Sequence of chain 1.B:
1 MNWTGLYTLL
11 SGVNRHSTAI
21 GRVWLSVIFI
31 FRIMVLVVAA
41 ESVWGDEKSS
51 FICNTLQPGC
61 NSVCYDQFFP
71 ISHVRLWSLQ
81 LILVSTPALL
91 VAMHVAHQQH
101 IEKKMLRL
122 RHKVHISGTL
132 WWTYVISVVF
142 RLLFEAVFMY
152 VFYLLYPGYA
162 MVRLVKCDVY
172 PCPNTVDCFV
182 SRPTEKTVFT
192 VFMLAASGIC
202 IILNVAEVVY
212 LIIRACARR

A small-molecule ligand and the protein it binds are described below.
Small molecule (SMILES): CC(C)CCC[C@@H](C)[C@H]1CC[C@H]2[C@@H]3CC=C4C[C@@H](O)CC[C@]4(C)[C@H]3CC[C@]12C

Sequence of chain 1.A:
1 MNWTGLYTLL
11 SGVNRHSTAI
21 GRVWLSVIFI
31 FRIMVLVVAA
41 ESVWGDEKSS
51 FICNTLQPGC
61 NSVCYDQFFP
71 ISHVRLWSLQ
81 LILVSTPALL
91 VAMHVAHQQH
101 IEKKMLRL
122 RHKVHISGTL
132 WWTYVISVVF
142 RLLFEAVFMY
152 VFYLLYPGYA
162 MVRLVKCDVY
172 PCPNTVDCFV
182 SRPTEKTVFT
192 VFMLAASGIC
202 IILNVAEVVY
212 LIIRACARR

Binding-site contacts:
Ligand atom C7 contacts residue LEU6 of chain 1.B at 3.8 Å (hydrophobic).
Ligand atom C17 contacts residue TRP3 of chain 1.B at 4.2 Å (hydrophobic).
Ligand atom C22 contacts residue PHE29 of chain 1.A at 4.4 Å (hydrophobic).
Ligand atom C21 contacts residue PHE29 of chain 1.A at 3.2 Å (hydrophobic).
Ligand atom C15 contacts residue TRP3 of chain 1.B at 3.5 Å (hydrophobic).
Ligand atom C6 contacts residue MET1 of chain 1.B at 3.6 Å (hydrophobic).
Ligand atom C26 contacts residue LEU10 of chain 1.A at 4.3 Å (hydrophobic).
Ligand atom C7 contacts residue MET1 of chain 1.B at 4.2 Å (hydrophobic).
Ligand atom C1 contacts residue ILE30 of chain 1.B at 3.9 Å (hydrophobic).
Ligand atom C25 contacts residue LEU25 of chain 1.A at 4.4 Å (hydrophobic).
Ligand atom C15 contacts residue LEU9 of chain 1.A at 3.7 Å (hydrophobic).
Ligand atom C27 contacts residue LEU25 of chain 1.A at 4.1 Å (hydrophobic).
Ligand atom C26 contacts residue SER26 of chain 1.A at 3.6 Å.
Ligand atom C16 contacts residue TRP3 of chain 1.B at 3.5 Å (hydrophobic).
Ligand atom C27 contacts residue ARG142 of chain 1.A at 4.0 Å.
Ligand atom C18 contacts residue PHE29 of chain 1.A at 4.4 Å (hydrophobic).
Ligand atom C22 contacts residue LEU10 of chain 1.A at 4.4 Å (hydrophobic).
Ligand atom C20 contacts residue PHE29 of chain 1.A at 3.8 Å (hydrophobic).
Ligand atom C16 contacts residue LEU9 of chain 1.A at 3.7 Å (hydrophobic).
Ligand atom C25 contacts residue PHE29 of chain 1.A at 4.4 Å (hydrophobic).
Ligand atom C6 contacts residue LEU6 of chain 1.B at 3.9 Å (hydrophobic).
Ligand atom C21 contacts residue SER85 of chain 1.A at 3.5 Å.
Ligand atom C23 contacts residue PHE29 of chain 1.A at 3.7 Å (hydrophobic).
Ligand atom C2 contacts residue ILE30 of chain 1.B at 4.1 Å (hydrophobic).
Ligand atom C27 contacts residue PHE29 of chain 1.A at 4.2 Å (hydrophobic).
Ligand atom C1 contacts residue MET34 of chain 1.B at 4.2 Å (hydrophobic).
Ligand atom C14 contacts residue TRP3 of chain 1.B at 3.9 Å (hydrophobic).
Ligand atom C25 contacts residue SER26 of chain 1.A at 4.2 Å.
Ligand atom C24 contacts residue LEU10 of chain 1.A at 3.6 Å (hydrophobic).
Ligand atom C2 contacts residue MET34 of chain 1.B at 3.5 Å (hydrophobic).
Ligand atom C26 contacts residue LEU25 of chain 1.A at 3.9 Å (hydrophobic).